Binding-site contacts:
Ligand atom C6 contacts residue ARG125 of chain 2.PB at 4.0 Å.
Ligand atom O5' contacts residue ARG131 of chain 2.PB at 2.8 Å (salt-bridge).
Ligand atom N3 contacts residue ARG125 of chain 2.PB at 3.9 Å.
Ligand atom OP3 contacts residue ILE23 of chain 2.D at 3.7 Å.
Ligand atom C5' contacts residue ARG125 of chain 2.PB at 4.3 Å.
Ligand atom O3' contacts residue ARG125 of chain 2.PB at 4.0 Å.
Ligand atom C3' contacts residue ARG125 of chain 2.PB at 3.5 Å.
Ligand atom N1 contacts residue ARG125 of chain 2.PB at 4.1 Å.
Ligand atom OP1 contacts residue ARG125 of chain 2.PB at 2.9 Å (salt-bridge).
Ligand atom OP2 contacts residue MET76 of chain 2.PB at 3.8 Å.
Ligand atom C2' contacts residue ARG125 of chain 2.PB at 4.0 Å.
Ligand atom O5' contacts residue MET76 of chain 2.PB at 4.5 Å.
Ligand atom P contacts residue ARG131 of chain 2.PB at 3.4 Å.
Ligand atom OP3 contacts residue ARG125 of chain 2.PB at 3.1 Å.
Ligand atom O4 contacts residue ARG125 of chain 2.PB at 4.0 Å.
Ligand atom P contacts residue ILE23 of chain 2.D at 4.2 Å.
Ligand atom N3 contacts residue SER17 of chain 2.D at 4.3 Å.
Ligand atom C2 contacts residue ASN16 of chain 2.D at 3.5 Å.
Ligand atom OP3 contacts residue SER77 of chain 2.PB at 4.2 Å.
Ligand atom OP2 contacts residue ILE23 of chain 2.D at 4.3 Å.
Ligand atom OP2 contacts residue ARG131 of chain 2.PB at 3.9 Å.
Ligand atom OP1 contacts residue ILE23 of chain 2.D at 3.9 Å.
Ligand atom C4 contacts residue SER17 of chain 2.D at 4.0 Å.
Ligand atom C4 contacts residue ARG125 of chain 2.PB at 3.6 Å.
Ligand atom C5 contacts residue ARG125 of chain 2.PB at 3.8 Å.
Ligand atom O4 contacts residue SER17 of chain 2.D at 3.2 Å.
Ligand atom O4 contacts residue ASN16 of chain 2.D at 4.3 Å.
Ligand atom N3 contacts residue ASN16 of chain 2.D at 3.1 Å (h-bond).
Ligand atom C5' contacts residue ARG131 of chain 2.PB at 3.5 Å.
Ligand atom O5' contacts residue ARG125 of chain 2.PB at 3.1 Å (salt-bridge).
Ligand atom C4 contacts residue ASN16 of chain 2.D at 4.1 Å.
Ligand atom C2 contacts residue ARG125 of chain 2.PB at 4.2 Å.
Ligand atom P contacts residue ARG125 of chain 2.PB at 3.6 Å.
Ligand atom C5' contacts residue MET76 of chain 2.PB at 3.7 Å (hydrophobic).
Ligand atom O2 contacts residue ARG125 of chain 2.PB at 4.4 Å.
Ligand atom OP1 contacts residue ARG131 of chain 2.PB at 3.1 Å (salt-bridge).
Ligand atom OP2 contacts residue SER77 of chain 2.PB at 4.0 Å.
Ligand atom O2 contacts residue ASN16 of chain 2.D at 3.1 Å (h-bond).

Sequence of chain 2.PB:
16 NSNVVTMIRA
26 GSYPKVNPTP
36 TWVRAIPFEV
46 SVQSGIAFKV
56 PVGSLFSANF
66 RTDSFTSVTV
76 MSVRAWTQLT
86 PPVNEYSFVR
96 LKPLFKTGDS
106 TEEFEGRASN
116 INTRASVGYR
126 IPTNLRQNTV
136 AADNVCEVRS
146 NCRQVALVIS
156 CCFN

The protein below binds the small molecule below.
Small molecule (SMILES): CO[P](=O)(O)O[C@H]1[C@@H](O)[C@H](n2ccc(=O)[nH]c2=O)O[C@@H]1COP(=O)(O)O

Sequence of chain 2.D:
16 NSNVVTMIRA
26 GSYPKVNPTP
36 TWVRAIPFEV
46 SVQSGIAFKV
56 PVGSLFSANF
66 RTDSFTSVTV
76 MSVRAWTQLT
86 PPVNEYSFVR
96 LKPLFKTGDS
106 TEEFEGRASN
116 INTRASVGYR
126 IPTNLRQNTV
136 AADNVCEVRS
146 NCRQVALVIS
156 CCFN